Binding-site contacts:
Ligand atom N5 contacts residue HEC1 of chain 1.Z at 3.7 Å.
Ligand atom C15 contacts residue PHE254 of chain 1.D at 3.7 Å (hydrophobic).
Ligand atom N3 contacts residue HIS95 of chain 1.C at 3.8 Å.
Ligand atom C17 contacts residue THR126 of chain 1.D at 3.3 Å.
Ligand atom C18 contacts residue ARG127 of chain 1.D at 3.9 Å.
Ligand atom C2 contacts residue HEC1 of chain 1.Z at 3.5 Å.
Ligand atom N1 contacts residue ARG127 of chain 1.D at 3.2 Å (salt-bridge).
Ligand atom C17 contacts residue ARG127 of chain 1.D at 3.8 Å.
Ligand atom C2 contacts residue ARG127 of chain 1.D at 3.8 Å.
Ligand atom C5 contacts residue ARG127 of chain 1.D at 4.1 Å.
Ligand atom N4 contacts residue GLU130 of chain 1.D at 3.6 Å.
Ligand atom C13 contacts residue PHE254 of chain 1.D at 4.0 Å (hydrophobic).
Ligand atom N2 contacts residue HEC1 of chain 1.Z at 2.6 Å (h-bond).
Ligand atom N5 contacts residue GLU130 of chain 1.D at 3.5 Å.
Ligand atom C1 contacts residue PHE99 of chain 1.C at 4.0 Å (hydrophobic).
Ligand atom C16 contacts residue THR126 of chain 1.D at 3.9 Å.
Ligand atom N2 contacts residue ARG127 of chain 1.D at 3.8 Å.
Ligand atom C16 contacts residue ARG127 of chain 1.D at 3.7 Å.
Ligand atom N4 contacts residue HEC1 of chain 1.Z at 3.3 Å.
Ligand atom C16 contacts residue PHE254 of chain 1.D at 3.6 Å (hydrophobic).
Ligand atom C12 contacts residue MET299 of chain 1.D at 3.4 Å (hydrophobic).
Ligand atom C18 contacts residue THR126 of chain 1.D at 3.9 Å.
Ligand atom N5 contacts residue ARG127 of chain 1.D at 4.1 Å.
Ligand atom C15 contacts residue ARG127 of chain 1.D at 3.8 Å.
Ligand atom N4 contacts residue GLN91 of chain 1.C at 3.9 Å.
Ligand atom C11 contacts residue MET299 of chain 1.D at 3.6 Å (hydrophobic).
Ligand atom N1 contacts residue HEC1 of chain 1.Z at 3.4 Å.
Ligand atom C19 contacts residue ARG127 of chain 1.D at 4.0 Å.
Ligand atom C14 contacts residue PHE254 of chain 1.D at 4.0 Å (hydrophobic).
Ligand atom N2 contacts residue PHE99 of chain 1.C at 3.7 Å.
Ligand atom C2 contacts residue PHE99 of chain 1.C at 3.9 Å (hydrophobic).
Ligand atom C4 contacts residue ARG127 of chain 1.D at 3.6 Å.
Ligand atom C3 contacts residue HEC1 of chain 1.Z at 3.3 Å.
Ligand atom C7 contacts residue ARG127 of chain 1.D at 4.0 Å.
Ligand atom C1 contacts residue HEC1 of chain 1.Z at 3.8 Å.
Ligand atom N4 contacts residue ARG127 of chain 1.D at 4.1 Å.
Ligand atom N3 contacts residue ARG127 of chain 1.D at 3.6 Å.
Ligand atom C3 contacts residue ARG127 of chain 1.D at 3.3 Å.
Ligand atom N3 contacts residue HEC1 of chain 1.Z at 3.3 Å.
Ligand atom C4 contacts residue HEC1 of chain 1.Z at 3.6 Å.

Sequence of chain 1.C:
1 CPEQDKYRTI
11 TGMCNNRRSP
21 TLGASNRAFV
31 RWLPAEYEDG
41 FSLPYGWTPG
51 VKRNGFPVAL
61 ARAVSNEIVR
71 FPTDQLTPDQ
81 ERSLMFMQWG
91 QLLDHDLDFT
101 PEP

Sequence of chain 1.D:
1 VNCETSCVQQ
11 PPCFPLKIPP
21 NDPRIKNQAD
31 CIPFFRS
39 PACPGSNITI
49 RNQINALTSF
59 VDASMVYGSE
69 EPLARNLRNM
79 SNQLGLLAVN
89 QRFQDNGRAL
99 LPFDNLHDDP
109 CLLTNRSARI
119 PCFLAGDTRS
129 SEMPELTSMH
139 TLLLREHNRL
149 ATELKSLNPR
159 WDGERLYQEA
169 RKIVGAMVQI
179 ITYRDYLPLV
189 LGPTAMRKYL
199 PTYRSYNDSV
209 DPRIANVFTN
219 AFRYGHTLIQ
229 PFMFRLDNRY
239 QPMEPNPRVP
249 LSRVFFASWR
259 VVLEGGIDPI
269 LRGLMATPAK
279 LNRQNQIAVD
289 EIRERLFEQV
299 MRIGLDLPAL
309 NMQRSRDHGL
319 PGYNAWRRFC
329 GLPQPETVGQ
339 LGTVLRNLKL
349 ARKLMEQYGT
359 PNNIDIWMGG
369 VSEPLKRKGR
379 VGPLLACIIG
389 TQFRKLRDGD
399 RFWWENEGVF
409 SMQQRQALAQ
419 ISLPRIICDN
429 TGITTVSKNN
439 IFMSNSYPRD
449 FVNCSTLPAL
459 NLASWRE

This small molecule binds to this protein.
Small molecule (SMILES): Nc1cc([C@H](Cc2ccccc2)c2ccccc2)c2nn[nH]c2n1